Binding-site contacts:
Ligand atom OXT contacts residue ARG95 of chain 1.B at 2.9 Å (salt-bridge).
Ligand atom CA contacts residue THR90 of chain 1.B at 3.4 Å.
Ligand atom OXT contacts residue THR90 of chain 1.B at 3.0 Å (h-bond).
Ligand atom CD contacts residue ALA141 of chain 1.B at 4.3 Å (hydrophobic).
Ligand atom OE2 contacts residue MET188 of chain 1.B at 4.4 Å.
Ligand atom OE1 contacts residue GLY140 of chain 1.B at 3.7 Å.
Ligand atom O contacts residue GLY140 of chain 1.B at 3.5 Å.
Ligand atom OXT contacts residue LEU89 of chain 1.B at 3.7 Å.
Ligand atom N contacts residue PRO88 of chain 1.B at 2.9 Å (h-bond).
Ligand atom CG contacts residue GLU189 of chain 1.B at 3.6 Å.
Ligand atom OE2 contacts residue GLU189 of chain 1.B at 3.8 Å.
Ligand atom N contacts residue TYR61 of chain 1.B at 4.0 Å.
Ligand atom CA contacts residue PRO88 of chain 1.B at 4.1 Å (hydrophobic).
Ligand atom CB contacts residue TYR61 of chain 1.B at 3.7 Å (hydrophobic).
Ligand atom OE1 contacts residue THR142 of chain 1.B at 3.0 Å (h-bond).
Ligand atom O contacts residue ALA141 of chain 1.B at 2.8 Å (h-bond).
Ligand atom N contacts residue THR90 of chain 1.B at 3.1 Å (h-bond).
Ligand atom C contacts residue ARG95 of chain 1.B at 3.5 Å.
Ligand atom O contacts residue THR90 of chain 1.B at 4.4 Å.
Ligand atom OXT contacts residue ALA141 of chain 1.B at 4.3 Å.
Ligand atom CD contacts residue GLU189 of chain 1.B at 3.9 Å.
Ligand atom C contacts residue THR90 of chain 1.B at 3.5 Å.
Ligand atom N contacts residue TYR215 of chain 1.B at 3.8 Å.
Ligand atom C contacts residue TYR61 of chain 1.B at 3.6 Å (hydrophobic).
Ligand atom O contacts residue TYR61 of chain 1.B at 3.3 Å.
Ligand atom OE1 contacts residue ALA141 of chain 1.B at 3.2 Å (h-bond).
Ligand atom OE1 contacts residue GLU189 of chain 1.B at 4.3 Å.
Ligand atom C contacts residue ALA141 of chain 1.B at 3.7 Å (hydrophobic).
Ligand atom N contacts residue GLU189 of chain 1.B at 2.7 Å (salt-bridge).
Ligand atom C contacts residue PRO88 of chain 1.B at 4.2 Å (hydrophobic).
Ligand atom OE2 contacts residue THR142 of chain 1.B at 2.5 Å (h-bond).
Ligand atom O contacts residue ARG95 of chain 1.B at 2.8 Å (salt-bridge).
Ligand atom CB contacts residue ALA141 of chain 1.B at 4.2 Å (hydrophobic).
Ligand atom CB contacts residue GLU189 of chain 1.B at 4.1 Å.
Ligand atom CA contacts residue GLU189 of chain 1.B at 3.5 Å.
Ligand atom OXT contacts residue PRO88 of chain 1.B at 3.6 Å (h-bond).
Ligand atom CD contacts residue THR142 of chain 1.B at 3.1 Å.
Ligand atom CA contacts residue ALA141 of chain 1.B at 4.0 Å (hydrophobic).
Ligand atom CA contacts residue TYR61 of chain 1.B at 4.2 Å (hydrophobic).
Ligand atom OXT contacts residue TYR61 of chain 1.B at 3.4 Å.

A protein and the small-molecule ligand that binds it are described below.
Small molecule (SMILES): N[C@@H](CCC(=O)O)C(=O)O

Sequence of chain 1.B:
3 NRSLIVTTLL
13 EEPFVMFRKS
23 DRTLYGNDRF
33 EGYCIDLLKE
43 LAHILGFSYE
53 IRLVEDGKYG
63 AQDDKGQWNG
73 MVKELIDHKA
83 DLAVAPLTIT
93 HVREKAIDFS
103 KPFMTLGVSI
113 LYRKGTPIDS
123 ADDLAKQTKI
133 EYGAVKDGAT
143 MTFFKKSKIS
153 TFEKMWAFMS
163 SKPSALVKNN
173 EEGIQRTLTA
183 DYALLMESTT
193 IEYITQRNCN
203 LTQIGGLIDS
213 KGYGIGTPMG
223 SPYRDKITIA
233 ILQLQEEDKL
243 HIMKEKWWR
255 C